Sequence of chain 1.D:
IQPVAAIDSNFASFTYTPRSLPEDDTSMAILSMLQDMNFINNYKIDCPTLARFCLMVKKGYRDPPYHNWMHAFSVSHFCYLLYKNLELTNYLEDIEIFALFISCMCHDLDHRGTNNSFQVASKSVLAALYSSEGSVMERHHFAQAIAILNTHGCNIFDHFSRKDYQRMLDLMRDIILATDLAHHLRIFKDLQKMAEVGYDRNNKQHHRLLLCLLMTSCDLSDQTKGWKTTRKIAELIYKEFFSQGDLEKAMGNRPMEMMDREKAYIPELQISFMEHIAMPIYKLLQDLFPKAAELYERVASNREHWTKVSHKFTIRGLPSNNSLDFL

Binding-site contacts:
Ligand atom N1 contacts residue GLN238 of chain 1.D at 4.2 Å.
Ligand atom C6 contacts residue GLN285 of chain 1.D at 4.1 Å.
Ligand atom N3 contacts residue ILE252 of chain 1.D at 4.2 Å.
Ligand atom C2 contacts residue PHE288 of chain 1.D at 3.6 Å (hydrophobic).
Ligand atom O6 contacts residue PHE288 of chain 1.D at 3.8 Å.
Ligand atom C6 contacts residue GLN238 of chain 1.D at 4.2 Å.
Ligand atom C10 contacts residue PHE288 of chain 1.D at 4.2 Å (hydrophobic).
Ligand atom C5 contacts residue PHE288 of chain 1.D at 3.7 Å (hydrophobic).
Ligand atom N9 contacts residue PHE256 of chain 1.D at 3.7 Å.
Ligand atom N7 contacts residue GLN285 of chain 1.D at 3.2 Å (h-bond).
Ligand atom C5 contacts residue ILE252 of chain 1.D at 3.8 Å (hydrophobic).
Ligand atom O2 contacts residue TYR81 of chain 1.D at 4.0 Å.
Ligand atom C13 contacts residue TYR81 of chain 1.D at 3.9 Å (hydrophobic).
Ligand atom C4 contacts residue PHE288 of chain 1.D at 3.6 Å (hydrophobic).
Ligand atom C2 contacts residue ILE252 of chain 1.D at 3.8 Å (hydrophobic).
Ligand atom O6 contacts residue GLN238 of chain 1.D at 3.3 Å (h-bond).
Ligand atom N9 contacts residue PHE288 of chain 1.D at 3.7 Å.
Ligand atom C10 contacts residue TYR81 of chain 1.D at 4.2 Å (hydrophobic).
Ligand atom C10 contacts residue ILE252 of chain 1.D at 3.7 Å (hydrophobic).
Ligand atom C2 contacts residue LEU235 of chain 1.D at 4.1 Å (hydrophobic).
Ligand atom C13 contacts residue HIS82 of chain 1.D at 3.7 Å.
Ligand atom O2 contacts residue PHE288 of chain 1.D at 4.1 Å.
Ligand atom O2 contacts residue LEU235 of chain 1.D at 3.4 Å.
Ligand atom N7 contacts residue PHE288 of chain 1.D at 3.7 Å.
Ligand atom N7 contacts residue TYR253 of chain 1.D at 4.0 Å.
Ligand atom C8 contacts residue PHE288 of chain 1.D at 3.7 Å (hydrophobic).
Ligand atom C11 contacts residue LEU196 of chain 1.D at 4.0 Å (hydrophobic).
Ligand atom C6 contacts residue ILE252 of chain 1.D at 3.4 Å (hydrophobic).
Ligand atom C6 contacts residue PHE288 of chain 1.D at 3.5 Å (hydrophobic).
Ligand atom C11 contacts residue PHE288 of chain 1.D at 4.0 Å (hydrophobic).
Ligand atom C14 contacts residue HIS82 of chain 1.D at 4.1 Å.
Ligand atom N1 contacts residue PHE288 of chain 1.D at 3.5 Å.
Ligand atom C12 contacts residue PHE256 of chain 1.D at 4.0 Å (hydrophobic).
Ligand atom C8 contacts residue PHE256 of chain 1.D at 3.8 Å (hydrophobic).
Ligand atom O6 contacts residue GLN285 of chain 1.D at 3.4 Å (h-bond).
Ligand atom C10 contacts residue GLN238 of chain 1.D at 3.3 Å.
Ligand atom O6 contacts residue ILE252 of chain 1.D at 3.6 Å.
Ligand atom C5 contacts residue GLN285 of chain 1.D at 3.9 Å.
Ligand atom N3 contacts residue PHE288 of chain 1.D at 3.5 Å.
Ligand atom N1 contacts residue ILE252 of chain 1.D at 3.3 Å.

A protein and the small-molecule ligand that binds it are described below.
Small molecule (SMILES): CC(C)Cn1c(=O)n(C)c(=O)c2nc[nH]c21